Binding-site contacts:
Ligand atom O7 contacts residue THR95 of chain 1.F at 2.9 Å (h-bond).
Ligand atom O5 contacts residue ASN110 of chain 1.F at 2.5 Å (h-bond).
Ligand atom C8 contacts residue ASN110 of chain 1.F at 4.3 Å.
Ligand atom C7 contacts residue THR93 of chain 1.F at 4.3 Å.
Ligand atom C7 contacts residue ASN110 of chain 1.F at 3.3 Å.
Ligand atom N2 contacts residue ASN110 of chain 1.F at 2.9 Å (h-bond).
Ligand atom C8 contacts residue THR93 of chain 1.F at 4.0 Å.
Ligand atom C5 contacts residue ASN110 of chain 1.F at 3.8 Å.
Ligand atom C3 contacts residue ASN110 of chain 1.F at 3.8 Å.
Ligand atom C8 contacts residue THR95 of chain 1.F at 3.8 Å.
Ligand atom O7 contacts residue ASN110 of chain 1.F at 3.4 Å (h-bond).
Ligand atom C7 contacts residue THR95 of chain 1.F at 3.7 Å.
Ligand atom C2 contacts residue ASN110 of chain 1.F at 2.5 Å.
Ligand atom C1 contacts residue ASN110 of chain 1.F at 1.5 Å.
Ligand atom C4 contacts residue ASN110 of chain 1.F at 4.3 Å.

A protein and the small-molecule ligand that binds it are described below.
Small molecule (SMILES): CC(=O)N[C@@H]1[C@@H](O)[C@H](O)[C@@H](CO)O[C@H]1O

Sequence of chain 1.F:
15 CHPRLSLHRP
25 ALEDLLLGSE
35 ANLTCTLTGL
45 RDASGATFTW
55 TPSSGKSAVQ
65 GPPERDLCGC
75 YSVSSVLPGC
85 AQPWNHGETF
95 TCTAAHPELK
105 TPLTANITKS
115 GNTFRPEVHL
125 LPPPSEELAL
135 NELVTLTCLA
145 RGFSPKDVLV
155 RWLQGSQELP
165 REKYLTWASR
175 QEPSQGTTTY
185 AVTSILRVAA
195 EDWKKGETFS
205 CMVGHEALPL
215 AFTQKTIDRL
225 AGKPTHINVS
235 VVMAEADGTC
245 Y